Sequence of chain 1.A:
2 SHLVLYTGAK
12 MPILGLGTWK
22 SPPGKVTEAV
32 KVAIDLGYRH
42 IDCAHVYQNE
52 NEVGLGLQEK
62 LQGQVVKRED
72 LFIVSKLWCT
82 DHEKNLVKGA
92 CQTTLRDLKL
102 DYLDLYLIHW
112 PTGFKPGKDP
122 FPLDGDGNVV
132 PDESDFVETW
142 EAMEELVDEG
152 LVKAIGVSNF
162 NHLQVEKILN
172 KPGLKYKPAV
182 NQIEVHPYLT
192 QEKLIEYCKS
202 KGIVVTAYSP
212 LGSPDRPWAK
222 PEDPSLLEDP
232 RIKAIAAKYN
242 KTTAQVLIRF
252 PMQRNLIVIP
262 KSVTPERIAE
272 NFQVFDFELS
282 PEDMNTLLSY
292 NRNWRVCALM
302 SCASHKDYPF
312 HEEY

Binding-site contacts:
Ligand atom C15 contacts residue PRO218 of chain 1.A at 3.9 Å (hydrophobic).
Ligand atom O45 contacts residue TRP79 of chain 1.A at 4.1 Å.
Ligand atom O45 contacts residue HIS110 of chain 1.A at 4.1 Å.
Ligand atom C33 contacts residue LEU300 of chain 1.A at 3.8 Å (hydrophobic).
Ligand atom O45 contacts residue VAL47 of chain 1.A at 3.4 Å.
Ligand atom C40 contacts residue TRP20 of chain 1.A at 4.1 Å (hydrophobic).
Ligand atom O43 contacts residue HIS110 of chain 1.A at 2.5 Å (h-bond).
Ligand atom O44 contacts residue NAP1 of chain 1.B at 3.5 Å.
Ligand atom C39 contacts residue NAP1 of chain 1.B at 3.2 Å.
Ligand atom O46 contacts residue TRP111 of chain 1.A at 3.2 Å (h-bond).
Ligand atom O44 contacts residue TRP20 of chain 1.A at 3.0 Å.
Ligand atom C39 contacts residue HIS110 of chain 1.A at 3.5 Å.
Ligand atom C40 contacts residue HIS110 of chain 1.A at 3.5 Å.
Ligand atom O43 contacts residue TYR48 of chain 1.A at 2.4 Å (h-bond).
Ligand atom C40 contacts residue NAP1 of chain 1.B at 3.4 Å.
Ligand atom C29 contacts residue TRP20 of chain 1.A at 4.1 Å (hydrophobic).
Ligand atom C26 contacts residue PHE122 of chain 1.A at 3.6 Å (hydrophobic).
Ligand atom O21 contacts residue PRO218 of chain 1.A at 3.2 Å.
Ligand atom C33 contacts residue TRP219 of chain 1.A at 3.9 Å (hydrophobic).
Ligand atom C29 contacts residue VAL47 of chain 1.A at 3.8 Å (hydrophobic).
Ligand atom C20 contacts residue PHE122 of chain 1.A at 4.1 Å (hydrophobic).
Ligand atom C22 contacts residue TRP219 of chain 1.A at 3.4 Å (hydrophobic).
Ligand atom C4 contacts residue PRO218 of chain 1.A at 3.4 Å (hydrophobic).
Ligand atom O45 contacts residue TYR48 of chain 1.A at 4.2 Å.
Ligand atom C33 contacts residue CYS298 of chain 1.A at 4.0 Å (hydrophobic).
Ligand atom O43 contacts residue LYS77 of chain 1.A at 4.1 Å.
Ligand atom O44 contacts residue TYR48 of chain 1.A at 3.1 Å (h-bond).
Ligand atom C29 contacts residue PHE122 of chain 1.A at 4.0 Å (hydrophobic).
Ligand atom C24 contacts residue PHE122 of chain 1.A at 3.8 Å (hydrophobic).
Ligand atom N19 contacts residue TRP219 of chain 1.A at 3.8 Å.
Ligand atom C20 contacts residue TRP219 of chain 1.A at 3.9 Å (hydrophobic).
Ligand atom O46 contacts residue TRP79 of chain 1.A at 3.6 Å.
Ligand atom C23 contacts residue TRP219 of chain 1.A at 3.9 Å (hydrophobic).
Ligand atom C23 contacts residue PHE122 of chain 1.A at 4.1 Å (hydrophobic).
Ligand atom C16 contacts residue TRP219 of chain 1.A at 3.9 Å (hydrophobic).
Ligand atom C40 contacts residue TYR48 of chain 1.A at 3.1 Å (hydrophobic).
Ligand atom C25 contacts residue PHE122 of chain 1.A at 3.6 Å (hydrophobic).
Ligand atom O21 contacts residue TRP219 of chain 1.A at 4.1 Å.
Ligand atom C16 contacts residue PRO218 of chain 1.A at 3.8 Å (hydrophobic).
Ligand atom O43 contacts residue NAP1 of chain 1.B at 3.5 Å.

This protein binds this small molecule.
Small molecule (SMILES): Cc1ccccc1CC(=O)Nc1cc(C)c(S(=O)(=O)NCC(=O)O)c(C)c1